Binding-site contacts:
Ligand atom O2 contacts residue ASN166 of chain 1.B at 3.3 Å (h-bond).
Ligand atom O7 contacts residue TRP117 of chain 1.B at 3.6 Å.
Ligand atom P1 contacts residue LYS275 of chain 1.B at 3.9 Å.
Ligand atom P3 contacts residue ARG46 of chain 1.B at 3.6 Å.
Ligand atom O8 contacts residue TYR225 of chain 1.B at 2.4 Å (h-bond).
Ligand atom C10 contacts residue 8O01 of chain 1.F at 3.5 Å.
Ligand atom S9 contacts residue TYR225 of chain 1.B at 3.9 Å.
Ligand atom C12 contacts residue 8O01 of chain 1.F at 4.0 Å.
Ligand atom C14 contacts residue ARG46 of chain 1.B at 3.2 Å.
Ligand atom C13 contacts residue 8O01 of chain 1.F at 3.8 Å.
Ligand atom P1 contacts residue ARG221 of chain 1.B at 3.9 Å.
Ligand atom O5 contacts residue LYS115 of chain 1.B at 3.0 Å (salt-bridge).
Ligand atom O6 contacts residue ASN166 of chain 1.B at 2.9 Å (h-bond).
Ligand atom P1 contacts residue ASN166 of chain 1.B at 3.7 Å.
Ligand atom O2 contacts residue TYR168 of chain 1.B at 3.3 Å (h-bond).
Ligand atom C14 contacts residue ARG60 of chain 1.B at 3.5 Å.
Ligand atom O6 contacts residue ARG221 of chain 1.B at 2.8 Å (salt-bridge).
Ligand atom C10 contacts residue TYR168 of chain 1.B at 4.0 Å (hydrophobic).
Ligand atom C14 contacts residue 8O01 of chain 1.F at 4.0 Å.
Ligand atom P3 contacts residue TYR225 of chain 1.B at 3.4 Å.
Ligand atom O7 contacts residue ARG60 of chain 1.B at 2.8 Å (salt-bridge).
Ligand atom C14 contacts residue ASP277 of chain 1.B at 3.5 Å.
Ligand atom C10 contacts residue TRP117 of chain 1.B at 3.3 Å (hydrophobic).
Ligand atom O2 contacts residue LYS115 of chain 1.B at 3.4 Å.
Ligand atom O8 contacts residue ARG46 of chain 1.B at 2.9 Å (salt-bridge).
Ligand atom O6 contacts residue LYS275 of chain 1.B at 4.0 Å.
Ligand atom O4 contacts residue ARG46 of chain 1.B at 3.1 Å (salt-bridge).
Ligand atom P3 contacts residue LYS115 of chain 1.B at 3.6 Å.
Ligand atom C13 contacts residue LEU259 of chain 1.B at 3.6 Å (hydrophobic).
Ligand atom P3 contacts residue TYR168 of chain 1.B at 3.7 Å.
Ligand atom S9 contacts residue TRP117 of chain 1.B at 2.7 Å (h-bond).
Ligand atom S9 contacts residue TYR168 of chain 1.B at 2.6 Å (h-bond).
Ligand atom O8 contacts residue LYS275 of chain 1.B at 3.8 Å.
Ligand atom P1 contacts residue LYS115 of chain 1.B at 3.8 Å.
Ligand atom O7 contacts residue LYS115 of chain 1.B at 3.0 Å (salt-bridge).
Ligand atom O4 contacts residue LYS275 of chain 1.B at 2.8 Å (salt-bridge).
Ligand atom C11 contacts residue TYR225 of chain 1.B at 3.4 Å (hydrophobic).
Ligand atom O7 contacts residue ARG46 of chain 1.B at 2.9 Å (salt-bridge).
Ligand atom C13 contacts residue TYR225 of chain 1.B at 4.0 Å (hydrophobic).
Ligand atom O2 contacts residue TYR225 of chain 1.B at 3.7 Å.

Sequence of chain 1.B:
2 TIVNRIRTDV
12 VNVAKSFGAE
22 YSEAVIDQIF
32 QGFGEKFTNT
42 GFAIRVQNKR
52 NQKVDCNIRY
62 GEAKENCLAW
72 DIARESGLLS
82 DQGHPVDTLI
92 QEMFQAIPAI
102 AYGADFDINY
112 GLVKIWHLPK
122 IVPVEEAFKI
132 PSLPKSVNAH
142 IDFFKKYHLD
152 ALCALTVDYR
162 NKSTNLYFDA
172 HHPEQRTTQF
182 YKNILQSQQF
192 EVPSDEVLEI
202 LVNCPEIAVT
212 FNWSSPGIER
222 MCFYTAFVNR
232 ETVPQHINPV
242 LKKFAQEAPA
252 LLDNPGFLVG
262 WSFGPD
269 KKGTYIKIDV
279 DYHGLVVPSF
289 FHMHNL

A protein and the small-molecule ligand that binds it are described below.
Small molecule (SMILES): CC(C)=CCS[P](=O)(O)OP(=O)(O)O